Binding-site contacts:
Ligand atom O1A contacts residue TYR72 of chain 37.F at 3.1 Å.
Ligand atom C3 contacts residue GLY78 of chain 37.F at 3.9 Å.
Ligand atom O8 contacts residue TYR72 of chain 37.F at 3.9 Å.
Ligand atom C5 contacts residue ASN93 of chain 37.F at 4.1 Å.
Ligand atom C11 contacts residue ASP85 of chain 36.F at 4.2 Å.
Ligand atom O4 contacts residue THR291 of chain 37.F at 3.4 Å.
Ligand atom O1B contacts residue ARG77 of chain 37.F at 2.5 Å (salt-bridge).
Ligand atom O3 contacts residue VAL296 of chain 37.F at 4.3 Å.
Ligand atom C1 contacts residue GLY78 of chain 37.F at 4.1 Å.
Ligand atom O4 contacts residue TYR72 of chain 37.F at 3.8 Å.
Ligand atom C3 contacts residue VAL296 of chain 37.F at 3.7 Å (hydrophobic).
Ligand atom C1 contacts residue ARG77 of chain 37.F at 3.1 Å.
Ligand atom O4 contacts residue ILE79 of chain 37.F at 3.6 Å (h-bond).
Ligand atom C6 contacts residue ARG77 of chain 37.F at 4.3 Å.
Ligand atom C3 contacts residue ARG77 of chain 37.F at 4.1 Å.
Ligand atom C4 contacts residue HIS298 of chain 37.F at 4.0 Å.
Ligand atom O3 contacts residue GLY78 of chain 37.F at 3.6 Å.
Ligand atom O1B contacts residue SER89 of chain 37.F at 3.5 Å (h-bond).
Ligand atom C6 contacts residue ASN93 of chain 37.F at 3.1 Å.
Ligand atom O6 contacts residue ASN93 of chain 37.F at 3.0 Å (h-bond).
Ligand atom O4 contacts residue ASN80 of chain 37.F at 4.0 Å.
Ligand atom O1A contacts residue ARG77 of chain 37.F at 3.0 Å (salt-bridge).
Ligand atom O1A contacts residue SER89 of chain 37.F at 4.1 Å.
Ligand atom C2 contacts residue GLY78 of chain 37.F at 4.1 Å.
Ligand atom C3 contacts residue HIS298 of chain 37.F at 4.1 Å.
Ligand atom C3 contacts residue GLY78 of chain 37.F at 4.1 Å.
Ligand atom C6 contacts residue TYR72 of chain 37.F at 3.8 Å (hydrophobic).
Ligand atom O4 contacts residue HIS298 of chain 37.F at 3.0 Å (h-bond).
Ligand atom C4 contacts residue GLY78 of chain 37.F at 3.4 Å.
Ligand atom O4 contacts residue GLY78 of chain 37.F at 3.2 Å.
Ligand atom N5 contacts residue TYR72 of chain 37.F at 3.0 Å (h-bond).
Ligand atom C1 contacts residue SER89 of chain 37.F at 4.2 Å.
Ligand atom C10 contacts residue TYR72 of chain 37.F at 4.1 Å (hydrophobic).
Ligand atom C4 contacts residue TYR72 of chain 37.F at 3.4 Å (hydrophobic).
Ligand atom C8 contacts residue ARG77 of chain 37.F at 4.1 Å.
Ligand atom O8 contacts residue ARG77 of chain 37.F at 3.1 Å (salt-bridge).
Ligand atom C1 contacts residue TYR72 of chain 37.F at 4.0 Å (hydrophobic).
Ligand atom C5 contacts residue TYR72 of chain 37.F at 3.5 Å (hydrophobic).
Ligand atom O1A contacts residue GLY78 of chain 37.F at 3.7 Å.
Ligand atom O8 contacts residue GLU87 of chain 37.F at 3.9 Å.

Sequence of chain 36.F:
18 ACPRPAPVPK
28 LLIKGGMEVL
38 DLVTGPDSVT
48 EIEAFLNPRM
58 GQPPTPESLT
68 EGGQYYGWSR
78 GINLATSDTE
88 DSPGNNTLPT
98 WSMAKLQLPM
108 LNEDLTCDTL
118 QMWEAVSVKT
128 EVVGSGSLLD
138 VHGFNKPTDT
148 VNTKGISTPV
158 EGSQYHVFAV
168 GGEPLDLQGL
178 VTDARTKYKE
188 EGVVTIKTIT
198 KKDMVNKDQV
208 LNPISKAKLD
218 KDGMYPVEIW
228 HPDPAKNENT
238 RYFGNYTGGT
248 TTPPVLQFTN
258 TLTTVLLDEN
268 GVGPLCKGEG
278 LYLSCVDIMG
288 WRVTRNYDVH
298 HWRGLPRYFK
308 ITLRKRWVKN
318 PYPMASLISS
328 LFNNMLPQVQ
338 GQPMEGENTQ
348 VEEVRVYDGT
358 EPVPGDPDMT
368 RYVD

Sequence of chain 37.F:
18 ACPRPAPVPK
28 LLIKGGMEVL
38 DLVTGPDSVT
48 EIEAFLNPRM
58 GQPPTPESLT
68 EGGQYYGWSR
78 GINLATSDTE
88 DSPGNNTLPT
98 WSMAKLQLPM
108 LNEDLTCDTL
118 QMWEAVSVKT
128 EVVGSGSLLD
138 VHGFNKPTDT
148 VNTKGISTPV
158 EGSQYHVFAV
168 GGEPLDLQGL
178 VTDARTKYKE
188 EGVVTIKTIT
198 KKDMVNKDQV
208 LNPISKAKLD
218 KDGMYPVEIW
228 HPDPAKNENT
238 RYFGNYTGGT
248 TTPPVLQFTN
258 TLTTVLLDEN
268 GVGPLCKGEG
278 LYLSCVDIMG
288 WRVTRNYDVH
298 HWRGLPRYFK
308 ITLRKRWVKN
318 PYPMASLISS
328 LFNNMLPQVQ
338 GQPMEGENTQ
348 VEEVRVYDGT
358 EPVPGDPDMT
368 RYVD

The protein below binds the small molecule below.
Small molecule (SMILES): CC(=O)N[C@@H]1[C@@H](O[C@@H]2O[C@H](CO)[C@H](O)[C@H](O[C@]3(C(=O)O)C[C@H](O)[C@@H](NC(C)=O)[C@H]([C@H](O)[C@H](O)CO)O3)[C@H]2O)[C@H](O)[C@@H](CO[C@]2(C(=O)O)C[C@H](O)[C@@H](NC(C)=O)[C@H]([C@H](O)[C@H](O)CO)O2)O[C@H]1O